The protein below binds the small molecule below.
Small molecule (SMILES): CC(=O)N[C@@H]1[C@@H](O)[C@H](O)[C@@H](CO)O[C@H]1O

Sequence of chain 1.A:
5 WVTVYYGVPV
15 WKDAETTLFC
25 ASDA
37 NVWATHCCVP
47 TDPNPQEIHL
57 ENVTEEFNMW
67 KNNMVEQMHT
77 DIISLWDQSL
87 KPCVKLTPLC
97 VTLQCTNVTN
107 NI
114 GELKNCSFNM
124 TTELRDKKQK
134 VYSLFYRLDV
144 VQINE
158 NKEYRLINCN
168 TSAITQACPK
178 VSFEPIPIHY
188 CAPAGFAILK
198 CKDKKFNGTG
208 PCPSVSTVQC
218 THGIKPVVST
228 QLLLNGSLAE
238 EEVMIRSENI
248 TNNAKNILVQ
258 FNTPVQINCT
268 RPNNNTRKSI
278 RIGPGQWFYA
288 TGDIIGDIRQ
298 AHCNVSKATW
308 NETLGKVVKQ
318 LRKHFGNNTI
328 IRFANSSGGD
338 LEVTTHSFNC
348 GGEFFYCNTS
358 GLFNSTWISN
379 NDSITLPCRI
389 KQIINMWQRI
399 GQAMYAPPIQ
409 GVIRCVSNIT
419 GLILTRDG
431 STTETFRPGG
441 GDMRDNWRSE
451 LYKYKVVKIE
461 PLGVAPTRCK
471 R

Binding-site contacts:
Ligand atom C8 contacts residue LYS117 of chain 1.A at 3.8 Å.
Ligand atom O5 contacts residue ASN103 of chain 1.A at 2.4 Å (h-bond).
Ligand atom C7 contacts residue ASN103 of chain 1.A at 3.7 Å.
Ligand atom C8 contacts residue TYR161 of chain 1.A at 3.8 Å (hydrophobic).
Ligand atom C8 contacts residue ASN103 of chain 1.A at 4.2 Å.
Ligand atom C5 contacts residue ASN103 of chain 1.A at 3.7 Å.
Ligand atom O7 contacts residue ASN103 of chain 1.A at 3.9 Å.
Ligand atom C7 contacts residue TYR161 of chain 1.A at 4.3 Å (hydrophobic).
Ligand atom N2 contacts residue LYS117 of chain 1.A at 4.3 Å.
Ligand atom O7 contacts residue CYS101 of chain 1.A at 3.8 Å.
Ligand atom C7 contacts residue CYS101 of chain 1.A at 4.3 Å (hydrophobic).
Ligand atom C8 contacts residue CYS101 of chain 1.A at 3.8 Å (hydrophobic).
Ligand atom C3 contacts residue ASN103 of chain 1.A at 3.7 Å.
Ligand atom C4 contacts residue ASN103 of chain 1.A at 4.2 Å.
Ligand atom C1 contacts residue ASN103 of chain 1.A at 1.4 Å.
Ligand atom O7 contacts residue THR102 of chain 1.A at 3.5 Å.
Ligand atom N2 contacts residue THR102 of chain 1.A at 4.2 Å.
Ligand atom C7 contacts residue THR102 of chain 1.A at 3.6 Å.
Ligand atom N2 contacts residue ASN103 of chain 1.A at 2.8 Å (h-bond).
Ligand atom C2 contacts residue ASN103 of chain 1.A at 2.4 Å.
Ligand atom C8 contacts residue THR102 of chain 1.A at 3.3 Å.